Binding-site contacts:
Ligand atom O6 contacts residue ASN390 of chain 1.A at 2.9 Å (h-bond).
Ligand atom N4 contacts residue SER492 of chain 1.A at 2.5 Å (h-bond).
Ligand atom N1 contacts residue LYS502 of chain 1.A at 3.1 Å (salt-bridge).
Ligand atom N4 contacts residue PHE533 of chain 1.A at 3.2 Å.
Ligand atom OP1 contacts residue SER1627 of chain 1.A at 3.2 Å.
Ligand atom N3 contacts residue TYR534 of chain 1.A at 3.2 Å.
Ligand atom OP2 contacts residue LYS336 of chain 1.A at 2.4 Å (salt-bridge).
Ligand atom N7 contacts residue SER504 of chain 1.A at 3.2 Å (h-bond).
Ligand atom C2 contacts residue ASP391 of chain 1.A at 3.0 Å.
Ligand atom C6 contacts residue THR503 of chain 1.A at 3.1 Å.
Ligand atom OP2 contacts residue LYS336 of chain 1.A at 2.8 Å (salt-bridge).
Ligand atom OP2 contacts residue LEU328 of chain 1.A at 3.2 Å.
Ligand atom N4 contacts residue TYR534 of chain 1.A at 3.3 Å (h-bond).
Ligand atom N3 contacts residue LYS502 of chain 1.A at 2.6 Å (salt-bridge).
Ligand atom O2 contacts residue ASP391 of chain 1.A at 3.1 Å (salt-bridge).
Ligand atom C4 contacts residue TYR534 of chain 1.A at 3.3 Å (hydrophobic).
Ligand atom N1 contacts residue ASP391 of chain 1.A at 2.4 Å (salt-bridge).
Ligand atom O6 contacts residue THR503 of chain 1.A at 2.4 Å (h-bond).
Ligand atom O6 contacts residue ARG532 of chain 1.A at 2.8 Å (salt-bridge).
Ligand atom O2' contacts residue TYR1449 of chain 1.A at 3.1 Å.
Ligand atom O2' contacts residue LYS1623 of chain 1.A at 3.3 Å (salt-bridge).
Ligand atom P contacts residue LYS336 of chain 1.A at 3.2 Å.
Ligand atom N3 contacts residue LEU495 of chain 1.A at 3.2 Å.
Ligand atom C8 contacts residue TYR1449 of chain 1.A at 3.0 Å (hydrophobic).
Ligand atom OP1 contacts residue LYS336 of chain 1.A at 3.1 Å (salt-bridge).
Ligand atom OP2 contacts residue TYR867 of chain 1.A at 3.1 Å.
Ligand atom O6 contacts residue LYS502 of chain 1.A at 2.4 Å (salt-bridge).
Ligand atom C2 contacts residue LYS502 of chain 1.A at 3.2 Å.
Ligand atom C6 contacts residue ASN335 of chain 1.A at 3.1 Å.
Ligand atom N1 contacts residue ASN335 of chain 1.A at 3.2 Å (h-bond).
Ligand atom C6 contacts residue LYS502 of chain 1.A at 3.1 Å.
Ligand atom C2 contacts residue ASN335 of chain 1.A at 3.2 Å.
Ligand atom C4 contacts residue ASN335 of chain 1.A at 3.0 Å.
Ligand atom N3 contacts residue ASP391 of chain 1.A at 3.0 Å (salt-bridge).
Ligand atom C5 contacts residue ASN335 of chain 1.A at 3.0 Å.
Ligand atom N2 contacts residue ASP391 of chain 1.A at 2.9 Å (salt-bridge).
Ligand atom O4' contacts residue LYS1623 of chain 1.A at 3.2 Å.
Ligand atom N3 contacts residue ASN335 of chain 1.A at 3.0 Å (h-bond).
Ligand atom N2 contacts residue LYS502 of chain 1.A at 2.9 Å (salt-bridge).
Ligand atom OP1 contacts residue SER332 of chain 1.A at 2.9 Å (h-bond).

A protein and the small-molecule ligand that binds it are described below.
Small molecule (SMILES): Nc1ccn([C@@H]2O[C@H](COP(=O)=O)[C@@H](O[P](=O)(O)OC[C@H]3O[C@@H](n4ccc(=O)[nH]c4=O)[C@H](O)[C@@H]3O[P](=O)(O)OC[C@H]3O[C@@H](n4cnc5c(=O)nc(N)[nH]c54)[C@H](O)[C@@H]3O[P](=O)(O)OC[C@H]3O[C@@H](n4ccc(=O)[nH]c4=O)[C@H](O)[C@@H]3O[P](=O)(O)OC[C@H]3O[C@@H](n4cnc5c(=O)nc(N)[nH]c54)[C@H](O)[C@@H]3O[P](=O)(O)OC[C@H]3O[C@@H](n4ccc(N)nc4=O)[C@H](O)[C@@H]3O[P](=O)(O)OC[C@H]3O[C@@H](n4cnc5c(=O)nc(N)[nH]c54)[C@H](O)[C@@H]3O)[C@H]2O)c(=O)n1

Sequence of chain 1.A:
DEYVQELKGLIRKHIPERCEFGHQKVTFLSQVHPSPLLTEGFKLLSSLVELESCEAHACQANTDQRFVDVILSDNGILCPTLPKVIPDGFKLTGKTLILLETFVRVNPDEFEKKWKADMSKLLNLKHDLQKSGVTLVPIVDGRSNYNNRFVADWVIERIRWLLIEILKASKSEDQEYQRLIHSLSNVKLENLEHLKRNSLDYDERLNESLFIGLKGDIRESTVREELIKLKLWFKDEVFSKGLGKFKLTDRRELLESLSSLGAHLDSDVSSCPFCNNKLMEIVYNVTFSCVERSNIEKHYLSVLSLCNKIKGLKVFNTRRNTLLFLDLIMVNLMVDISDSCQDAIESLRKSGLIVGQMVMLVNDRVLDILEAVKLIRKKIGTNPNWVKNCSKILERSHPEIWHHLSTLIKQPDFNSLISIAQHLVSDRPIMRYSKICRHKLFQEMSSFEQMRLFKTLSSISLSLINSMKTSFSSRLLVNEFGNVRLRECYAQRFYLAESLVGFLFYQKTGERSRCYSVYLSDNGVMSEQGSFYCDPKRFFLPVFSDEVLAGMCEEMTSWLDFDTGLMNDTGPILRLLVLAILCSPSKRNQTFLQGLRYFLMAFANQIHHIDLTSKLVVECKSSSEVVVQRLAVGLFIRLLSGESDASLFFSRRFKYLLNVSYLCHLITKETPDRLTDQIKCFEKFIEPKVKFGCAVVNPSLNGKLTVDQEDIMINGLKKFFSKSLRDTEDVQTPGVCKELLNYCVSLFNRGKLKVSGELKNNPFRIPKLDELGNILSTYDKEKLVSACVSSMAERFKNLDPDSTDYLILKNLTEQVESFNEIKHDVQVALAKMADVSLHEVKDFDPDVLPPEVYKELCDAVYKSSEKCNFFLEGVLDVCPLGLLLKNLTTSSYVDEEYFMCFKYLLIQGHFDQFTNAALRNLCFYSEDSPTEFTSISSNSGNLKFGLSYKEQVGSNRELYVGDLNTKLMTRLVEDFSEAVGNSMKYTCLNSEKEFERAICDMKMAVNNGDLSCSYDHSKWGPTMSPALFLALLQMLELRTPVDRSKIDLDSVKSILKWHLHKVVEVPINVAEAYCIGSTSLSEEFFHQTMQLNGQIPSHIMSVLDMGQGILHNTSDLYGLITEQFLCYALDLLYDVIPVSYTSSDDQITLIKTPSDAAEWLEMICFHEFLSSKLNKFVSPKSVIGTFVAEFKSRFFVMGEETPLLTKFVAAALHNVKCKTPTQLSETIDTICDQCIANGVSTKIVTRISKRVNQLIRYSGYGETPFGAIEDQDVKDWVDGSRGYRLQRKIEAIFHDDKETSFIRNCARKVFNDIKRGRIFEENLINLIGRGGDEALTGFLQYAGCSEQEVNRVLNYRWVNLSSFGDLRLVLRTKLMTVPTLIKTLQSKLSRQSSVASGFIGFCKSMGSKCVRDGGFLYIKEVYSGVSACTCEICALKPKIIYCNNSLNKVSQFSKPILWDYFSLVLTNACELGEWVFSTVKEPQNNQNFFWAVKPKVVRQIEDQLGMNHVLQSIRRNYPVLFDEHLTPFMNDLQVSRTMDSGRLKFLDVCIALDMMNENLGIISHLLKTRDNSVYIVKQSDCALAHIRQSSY